Binding-site contacts:
Ligand atom O5 contacts residue ASN155 of chain 1.C at 2.4 Å (h-bond).
Ligand atom C6 contacts residue SER167 of chain 1.C at 4.2 Å.
Ligand atom C5 contacts residue SER167 of chain 1.C at 4.3 Å.
Ligand atom O5 contacts residue SER167 of chain 1.C at 4.3 Å.
Ligand atom C4 contacts residue ASN155 of chain 1.C at 4.2 Å.
Ligand atom C5 contacts residue ASN155 of chain 1.C at 3.6 Å.
Ligand atom C7 contacts residue ASN155 of chain 1.C at 4.2 Å.
Ligand atom C2 contacts residue ASN155 of chain 1.C at 2.5 Å.
Ligand atom C3 contacts residue ASN155 of chain 1.C at 3.8 Å.
Ligand atom N2 contacts residue ASN155 of chain 1.C at 2.9 Å (h-bond).
Ligand atom C1 contacts residue ASN155 of chain 1.C at 1.4 Å.

This protein binds this small molecule.
Small molecule (SMILES): CC(=O)N[C@H]1[C@H](O[C@H]2[C@H](O)[C@@H](NC(C)=O)CO[C@@H]2CO)O[C@H](CO)[C@@H](O)[C@@H]1O

Sequence of chain 1.C:
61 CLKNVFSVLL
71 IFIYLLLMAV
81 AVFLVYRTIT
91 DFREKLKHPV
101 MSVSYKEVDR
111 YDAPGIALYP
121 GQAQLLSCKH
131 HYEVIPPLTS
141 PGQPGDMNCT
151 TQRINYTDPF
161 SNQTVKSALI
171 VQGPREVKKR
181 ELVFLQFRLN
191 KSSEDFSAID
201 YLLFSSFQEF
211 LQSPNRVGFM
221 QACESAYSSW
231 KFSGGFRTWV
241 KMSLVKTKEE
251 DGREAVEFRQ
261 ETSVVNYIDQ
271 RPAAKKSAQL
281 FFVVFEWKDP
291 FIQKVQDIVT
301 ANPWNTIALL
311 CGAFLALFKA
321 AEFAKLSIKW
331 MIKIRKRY